Binding-site contacts:
Ligand atom C1 contacts residue THR217 of chain 1.D at 3.6 Å.
Ligand atom C7 contacts residue ASN215 of chain 1.D at 3.4 Å.
Ligand atom C4 contacts residue ASN215 of chain 1.D at 4.2 Å.
Ligand atom C5 contacts residue THR217 of chain 1.D at 3.4 Å.
Ligand atom C8 contacts residue THR217 of chain 1.D at 4.3 Å.
Ligand atom O7 contacts residue ASN215 of chain 1.D at 3.6 Å (h-bond).
Ligand atom C2 contacts residue ASN215 of chain 1.D at 2.4 Å.
Ligand atom C5 contacts residue ASN215 of chain 1.D at 3.6 Å.
Ligand atom C6 contacts residue THR217 of chain 1.D at 3.6 Å.
Ligand atom O5 contacts residue THR217 of chain 1.D at 3.4 Å (h-bond).
Ligand atom O5 contacts residue ASN215 of chain 1.D at 2.4 Å (h-bond).
Ligand atom C1 contacts residue ASN215 of chain 1.D at 1.4 Å.
Ligand atom C3 contacts residue ASN215 of chain 1.D at 3.8 Å.
Ligand atom C8 contacts residue ASN215 of chain 1.D at 4.5 Å.
Ligand atom N2 contacts residue ASN215 of chain 1.D at 2.8 Å (h-bond).

Sequence of chain 1.D:
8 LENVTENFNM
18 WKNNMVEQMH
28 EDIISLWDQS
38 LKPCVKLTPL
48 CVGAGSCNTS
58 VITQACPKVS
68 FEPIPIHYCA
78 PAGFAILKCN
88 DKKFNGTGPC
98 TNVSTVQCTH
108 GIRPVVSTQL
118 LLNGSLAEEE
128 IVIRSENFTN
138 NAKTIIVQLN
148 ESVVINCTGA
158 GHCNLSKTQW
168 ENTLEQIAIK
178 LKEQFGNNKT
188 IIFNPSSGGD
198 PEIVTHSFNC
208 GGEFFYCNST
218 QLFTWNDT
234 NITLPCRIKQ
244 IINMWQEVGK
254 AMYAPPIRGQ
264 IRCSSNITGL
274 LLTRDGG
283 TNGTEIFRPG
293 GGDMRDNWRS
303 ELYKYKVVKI

This protein binds this small molecule.
Small molecule (SMILES): CC(=O)N[C@H]1[C@H](O[C@H]2[C@H](O)[C@@H](NC(C)=O)CO[C@@H]2CO)O[C@H](CO)[C@@H](O)[C@@H]1O